Binding-site contacts:
Ligand atom NAO contacts residue MET94 of chain 1.A at 3.5 Å (h-bond).
Ligand atom CAK contacts residue LEU146 of chain 1.A at 3.5 Å (hydrophobic).
Ligand atom NAP contacts residue GLU92 of chain 1.A at 3.7 Å.
Ligand atom N1 contacts residue GLY97 of chain 1.A at 3.6 Å.
Ligand atom OBI contacts residue GLY29 of chain 1.A at 3.5 Å.
Ligand atom CAK contacts residue ALA46 of chain 1.A at 3.5 Å (hydrophobic).
Ligand atom CBG contacts residue GLN28 of chain 1.A at 3.4 Å.
Ligand atom CBF contacts residue GLN28 of chain 1.A at 3.8 Å.
Ligand atom CBG contacts residue VAL34 of chain 1.A at 3.7 Å (hydrophobic).
Ligand atom OBI contacts residue GLY32 of chain 1.A at 3.3 Å (h-bond).
Ligand atom NAH contacts residue MET94 of chain 1.A at 3.0 Å (h-bond).
Ligand atom C5 contacts residue LEU26 of chain 1.A at 3.6 Å (hydrophobic).
Ligand atom CAL contacts residue THR91 of chain 1.A at 3.2 Å.
Ligand atom CBL contacts residue LYS96 of chain 1.A at 3.7 Å.
Ligand atom CBF contacts residue GLY29 of chain 1.A at 3.3 Å.
Ligand atom SBH contacts residue LYS48 of chain 1.A at 1.6 Å (salt-bridge).
Ligand atom CBG contacts residue GLY29 of chain 1.A at 3.4 Å.
Ligand atom CBL contacts residue SER95 of chain 1.A at 3.5 Å.
Ligand atom NAO contacts residue THR91 of chain 1.A at 3.7 Å.
Ligand atom OBI contacts residue CYS30 of chain 1.A at 3.6 Å.
Ligand atom C4 contacts residue LEU26 of chain 1.A at 3.6 Å (hydrophobic).
Ligand atom CBF contacts residue LYS48 of chain 1.A at 3.0 Å.
Ligand atom CBF contacts residue GLY32 of chain 1.A at 3.4 Å.
Ligand atom OBI contacts residue PHE31 of chain 1.A at 3.1 Å (h-bond).
Ligand atom C4 contacts residue MET94 of chain 1.A at 3.6 Å (hydrophobic).
Ligand atom CAK contacts residue THR91 of chain 1.A at 3.8 Å.
Ligand atom OBI contacts residue LYS48 of chain 1.A at 2.5 Å (salt-bridge).
Ligand atom CAN contacts residue LEU146 of chain 1.A at 3.6 Å (hydrophobic).
Ligand atom OBJ contacts residue LYS48 of chain 1.A at 2.5 Å (salt-bridge).
Ligand atom C5 contacts residue GLY97 of chain 1.A at 3.6 Å.
Ligand atom NAP contacts residue MET94 of chain 1.A at 2.7 Å (h-bond).
Ligand atom NAO contacts residue LEU146 of chain 1.A at 3.6 Å.
Ligand atom NAO contacts residue GLU92 of chain 1.A at 2.9 Å (salt-bridge).
Ligand atom C6 contacts residue GLY97 of chain 1.A at 3.4 Å.
Ligand atom C5 contacts residue MET94 of chain 1.A at 3.5 Å (hydrophobic).
Ligand atom NAP contacts residue TYR93 of chain 1.A at 3.6 Å.
Ligand atom NAO contacts residue ALA46 of chain 1.A at 3.5 Å.
Ligand atom CBE contacts residue LYS48 of chain 1.A at 2.6 Å.
Ligand atom OAU contacts residue SER95 of chain 1.A at 3.7 Å.
Ligand atom CAJ contacts residue LEU146 of chain 1.A at 3.7 Å (hydrophobic).

This small molecule binds to this protein.
Small molecule (SMILES): C#CCNC(=O)c1cc(Nc2cc(C3CC3)n[nH]2)nc(N2CCN(Cc3ccc(S(=O)(=O)F)cc3)CC2)n1

Sequence of chain 1.A:
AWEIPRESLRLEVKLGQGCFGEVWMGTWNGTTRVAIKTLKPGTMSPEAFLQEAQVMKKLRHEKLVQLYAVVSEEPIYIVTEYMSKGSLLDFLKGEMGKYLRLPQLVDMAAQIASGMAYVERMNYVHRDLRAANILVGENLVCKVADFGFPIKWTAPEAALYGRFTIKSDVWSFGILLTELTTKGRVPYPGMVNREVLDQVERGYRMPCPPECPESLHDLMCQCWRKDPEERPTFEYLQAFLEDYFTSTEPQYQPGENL